The small molecule below binds the protein below.
Small molecule (SMILES): CCN(c1ccc2ccccc2c1)S(=O)(=O)[C@@H]1C[C@@H]2O[C@H]1C(c1ccc(O)cc1)=C2c1ccc(O)cc1

Sequence of chain 1.A:
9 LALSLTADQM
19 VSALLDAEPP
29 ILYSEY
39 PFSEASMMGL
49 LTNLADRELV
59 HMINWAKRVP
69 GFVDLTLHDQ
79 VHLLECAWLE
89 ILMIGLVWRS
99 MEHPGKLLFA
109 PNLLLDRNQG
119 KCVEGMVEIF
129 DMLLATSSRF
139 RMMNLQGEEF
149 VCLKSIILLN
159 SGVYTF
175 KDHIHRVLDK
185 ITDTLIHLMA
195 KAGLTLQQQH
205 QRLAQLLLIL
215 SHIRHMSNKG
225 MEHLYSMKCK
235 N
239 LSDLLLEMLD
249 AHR

Binding-site contacts:
Ligand atom C29 contacts residue HIS227 of chain 1.A at 3.7 Å.
Ligand atom O02 contacts residue LEU90 of chain 1.A at 3.8 Å.
Ligand atom O03 contacts residue PHE107 of chain 1.A at 3.8 Å.
Ligand atom C30 contacts residue HIS227 of chain 1.A at 3.3 Å.
Ligand atom C09 contacts residue PHE107 of chain 1.A at 3.6 Å (hydrophobic).
Ligand atom C24 contacts residue GLY123 of chain 1.A at 3.9 Å.
Ligand atom C27 contacts residue MET124 of chain 1.A at 3.9 Å (hydrophobic).
Ligand atom O02 contacts residue GLU56 of chain 1.A at 2.3 Å (salt-bridge).
Ligand atom C26 contacts residue HIS227 of chain 1.A at 3.5 Å.
Ligand atom C20 contacts residue LEU228 of chain 1.A at 3.7 Å (hydrophobic).
Ligand atom C29 contacts residue MET231 of chain 1.A at 3.0 Å (hydrophobic).
Ligand atom C12 contacts residue LEU94 of chain 1.A at 3.8 Å (hydrophobic).
Ligand atom C15 contacts residue GLU56 of chain 1.A at 3.4 Å.
Ligand atom O02 contacts residue ARG97 of chain 1.A at 3.3 Å (salt-bridge).
Ligand atom C23 contacts residue MET124 of chain 1.A at 3.3 Å (hydrophobic).
Ligand atom C13 contacts residue LEU90 of chain 1.A at 3.5 Å (hydrophobic).
Ligand atom O05 contacts residue GLY224 of chain 1.A at 3.7 Å.
Ligand atom C27 contacts residue HIS227 of chain 1.A at 3.7 Å.
Ligand atom C18 contacts residue MET91 of chain 1.A at 3.9 Å (hydrophobic).
Ligand atom C03 contacts residue MET46 of chain 1.A at 3.8 Å (hydrophobic).
Ligand atom C01 contacts residue ALA53 of chain 1.A at 3.6 Å (hydrophobic).
Ligand atom O01 contacts residue THR50 of chain 1.A at 3.2 Å (h-bond).
Ligand atom O05 contacts residue ILE127 of chain 1.A at 3.2 Å.
Ligand atom C27 contacts residue GLU122 of chain 1.A at 3.3 Å.
Ligand atom C28 contacts residue GLU122 of chain 1.A at 3.3 Å.
Ligand atom S01 contacts residue ILE127 of chain 1.A at 3.9 Å.
Ligand atom C13 contacts residue LEU94 of chain 1.A at 3.8 Å (hydrophobic).
Ligand atom C22 contacts residue MET124 of chain 1.A at 3.7 Å (hydrophobic).
Ligand atom C22 contacts residue ILE127 of chain 1.A at 3.8 Å (hydrophobic).
Ligand atom C21 contacts residue LEU228 of chain 1.A at 3.9 Å (hydrophobic).
Ligand atom C23 contacts residue GLY123 of chain 1.A at 3.2 Å.
Ligand atom C04 contacts residue LEU49 of chain 1.A at 3.7 Å (hydrophobic).
Ligand atom C27 contacts residue GLY123 of chain 1.A at 3.6 Å.
Ligand atom C14 contacts residue GLU56 of chain 1.A at 3.2 Å.
Ligand atom O05 contacts residue MET91 of chain 1.A at 3.5 Å.
Ligand atom C25 contacts residue HIS227 of chain 1.A at 3.2 Å.
Ligand atom C24 contacts residue HIS227 of chain 1.A at 3.6 Å.
Ligand atom C21 contacts residue GLY224 of chain 1.A at 3.3 Å.
Ligand atom C30 contacts residue MET231 of chain 1.A at 3.4 Å (hydrophobic).
Ligand atom C28 contacts residue MET231 of chain 1.A at 3.8 Å (hydrophobic).